Sequence of chain 1.D:
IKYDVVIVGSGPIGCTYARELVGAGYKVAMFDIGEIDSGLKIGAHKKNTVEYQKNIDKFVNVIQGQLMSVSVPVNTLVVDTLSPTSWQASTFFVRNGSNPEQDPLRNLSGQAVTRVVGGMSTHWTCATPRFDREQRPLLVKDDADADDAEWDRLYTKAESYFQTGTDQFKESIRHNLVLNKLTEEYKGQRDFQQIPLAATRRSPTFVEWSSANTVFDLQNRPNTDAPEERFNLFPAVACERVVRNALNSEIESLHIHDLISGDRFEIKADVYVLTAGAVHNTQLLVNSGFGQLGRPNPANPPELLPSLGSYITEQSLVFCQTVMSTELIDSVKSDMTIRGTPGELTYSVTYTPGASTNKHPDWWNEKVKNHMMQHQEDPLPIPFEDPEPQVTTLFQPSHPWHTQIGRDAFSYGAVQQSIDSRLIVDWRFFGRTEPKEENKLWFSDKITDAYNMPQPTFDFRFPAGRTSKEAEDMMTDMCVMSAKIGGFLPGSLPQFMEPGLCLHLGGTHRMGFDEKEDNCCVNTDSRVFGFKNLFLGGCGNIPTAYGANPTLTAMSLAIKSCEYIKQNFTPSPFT

The protein below binds the small molecule below.
Small molecule (SMILES): OC[C@H]1O[C@H](O)[C@H](F)[C@@H](O)[C@@H]1O

Binding-site contacts:
Ligand atom F2 contacts residue GLN448 of chain 1.D at 2.9 Å.
Ligand atom O6 contacts residue TYR456 of chain 1.D at 2.5 Å (h-bond).
Ligand atom C2 contacts residue THR169 of chain 1.D at 3.9 Å.
Ligand atom C3 contacts residue FDA1 of chain 1.P at 3.1 Å.
Ligand atom C2 contacts residue GLN448 of chain 1.D at 3.5 Å.
Ligand atom O6 contacts residue LEU361 of chain 1.D at 4.0 Å.
Ligand atom O5 contacts residue ASP452 of chain 1.D at 3.9 Å.
Ligand atom C4 contacts residue CYS546 of chain 1.D at 3.5 Å (hydrophobic).
Ligand atom C4 contacts residue HIS548 of chain 1.D at 3.7 Å.
Ligand atom O3 contacts residue HIS548 of chain 1.D at 2.7 Å (h-bond).
Ligand atom O1 contacts residue THR169 of chain 1.D at 2.7 Å (h-bond).
Ligand atom C1 contacts residue PHE474 of chain 1.D at 3.8 Å (hydrophobic).
Ligand atom C3 contacts residue HIS548 of chain 1.D at 3.6 Å.
Ligand atom C6 contacts residue LEU361 of chain 1.D at 3.9 Å (hydrophobic).
Ligand atom O4 contacts residue CYS546 of chain 1.D at 2.7 Å (h-bond).
Ligand atom C6 contacts residue CYS546 of chain 1.D at 3.8 Å (hydrophobic).
Ligand atom C1 contacts residue GLN448 of chain 1.D at 3.8 Å.
Ligand atom O5 contacts residue ARG472 of chain 1.D at 3.9 Å.
Ligand atom C6 contacts residue LEU545 of chain 1.D at 4.0 Å (hydrophobic).
Ligand atom C2 contacts residue FDA1 of chain 1.P at 4.0 Å.
Ligand atom O3 contacts residue FDA1 of chain 1.P at 2.9 Å.
Ligand atom O4 contacts residue HIS548 of chain 1.D at 3.5 Å (h-bond).
Ligand atom O5 contacts residue PHE474 of chain 1.D at 3.9 Å.
Ligand atom O1 contacts residue ASP452 of chain 1.D at 2.4 Å (salt-bridge).
Ligand atom C1 contacts residue ASP452 of chain 1.D at 3.3 Å.
Ligand atom F2 contacts residue THR169 of chain 1.D at 3.1 Å.
Ligand atom F2 contacts residue FDA1 of chain 1.P at 3.2 Å.
Ligand atom C4 contacts residue FDA1 of chain 1.P at 3.8 Å.
Ligand atom O5 contacts residue TYR456 of chain 1.D at 3.8 Å.
Ligand atom O4 contacts residue FDA1 of chain 1.P at 3.2 Å.
Ligand atom C1 contacts residue THR169 of chain 1.D at 3.9 Å.
Ligand atom C2 contacts residue ASN593 of chain 1.D at 3.7 Å.
Ligand atom O6 contacts residue LEU545 of chain 1.D at 3.9 Å.
Ligand atom C3 contacts residue ASN593 of chain 1.D at 3.8 Å.
Ligand atom O6 contacts residue PHE454 of chain 1.D at 3.5 Å.
Ligand atom C6 contacts residue TYR456 of chain 1.D at 3.4 Å (hydrophobic).
Ligand atom F2 contacts residue ASN593 of chain 1.D at 3.6 Å.
Ligand atom C6 contacts residue PHE474 of chain 1.D at 4.1 Å (hydrophobic).
Ligand atom C2 contacts residue PHE474 of chain 1.D at 3.9 Å (hydrophobic).
Ligand atom O3 contacts residue ASN593 of chain 1.D at 2.8 Å (h-bond).